A small-molecule ligand and the protein it binds are described below.
Small molecule (SMILES): COc1ccc(C[C@H](NC(=O)[C@H](C)NC(=O)CN2CCOCC2)C(=O)N[C@@H](Cc2ccccc2)[C@@H](O)[C@H](C)CO)cc1

Binding-site contacts:
Ligand atom C4 contacts residue CYS31 of chain 1.H at 3.7 Å (hydrophobic).
Ligand atom O21 contacts residue THR1 of chain 1.H at 2.4 Å (h-bond).
Ligand atom C12 contacts residue THR1 of chain 1.H at 2.5 Å.
Ligand atom N25 contacts residue ALA49 of chain 1.H at 3.7 Å.
Ligand atom N25 contacts residue THR21 of chain 1.H at 3.1 Å (h-bond).
Ligand atom C11 contacts residue ARG19 of chain 1.H at 3.0 Å.
Ligand atom C11 contacts residue LYS33 of chain 1.H at 3.6 Å.
Ligand atom O21 contacts residue GLY47 of chain 1.H at 3.1 Å (h-bond).
Ligand atom N22 contacts residue THR1 of chain 1.H at 3.6 Å.
Ligand atom C7 contacts residue GLY47 of chain 1.H at 3.3 Å.
Ligand atom C1 contacts residue GLY45 of chain 1.H at 3.5 Å.
Ligand atom C29 contacts residue ASN22 of chain 1.H at 3.5 Å.
Ligand atom C38 contacts residue ASP125 of chain 1.I at 3.4 Å.
Ligand atom C7 contacts residue THR1 of chain 1.H at 2.7 Å.
Ligand atom O37 contacts residue ASN22 of chain 1.H at 3.3 Å (h-bond).
Ligand atom C9 contacts residue THR1 of chain 1.H at 1.4 Å.
Ligand atom C26 contacts residue THR21 of chain 1.H at 3.6 Å.
Ligand atom C23 contacts residue GLY47 of chain 1.H at 3.5 Å.
Ligand atom C8 contacts residue GLY47 of chain 1.H at 3.6 Å.
Ligand atom O13 contacts residue GLY168 of chain 1.H at 3.1 Å (h-bond).
Ligand atom N28 contacts residue ASP125 of chain 1.I at 3.0 Å (salt-bridge).
Ligand atom C11 contacts residue THR1 of chain 1.H at 2.5 Å.
Ligand atom O49 contacts residue THR21 of chain 1.H at 2.9 Å (h-bond).
Ligand atom C10 contacts residue GLY168 of chain 1.H at 3.4 Å.
Ligand atom C8 contacts residue THR1 of chain 1.H at 2.4 Å.
Ligand atom C11 contacts residue GLY168 of chain 1.H at 3.0 Å.
Ligand atom C40 contacts residue THR21 of chain 1.H at 3.4 Å.
Ligand atom O39 contacts residue ALA49 of chain 1.H at 3.3 Å (h-bond).
Ligand atom O13 contacts residue SER129 of chain 1.H at 3.0 Å (h-bond).
Ligand atom O13 contacts residue THR1 of chain 1.H at 2.5 Å (h-bond).
Ligand atom C2 contacts residue THR52 of chain 1.H at 3.4 Å.
Ligand atom C26 contacts residue ALA49 of chain 1.H at 3.6 Å (hydrophobic).
Ligand atom C42 contacts residue GLY47 of chain 1.H at 3.5 Å.
Ligand atom N22 contacts residue GLY47 of chain 1.H at 2.8 Å (h-bond).
Ligand atom C1 contacts residue THR52 of chain 1.H at 3.4 Å.
Ligand atom C10 contacts residue THR1 of chain 1.H at 1.5 Å.
Ligand atom C24 contacts residue GLY47 of chain 1.H at 3.4 Å.
Ligand atom O49 contacts residue ALA20 of chain 1.H at 3.4 Å.
Ligand atom C6 contacts residue THR1 of chain 1.H at 3.7 Å.
Ligand atom C27 contacts residue THR21 of chain 1.H at 3.3 Å.

Sequence of chain 1.H:
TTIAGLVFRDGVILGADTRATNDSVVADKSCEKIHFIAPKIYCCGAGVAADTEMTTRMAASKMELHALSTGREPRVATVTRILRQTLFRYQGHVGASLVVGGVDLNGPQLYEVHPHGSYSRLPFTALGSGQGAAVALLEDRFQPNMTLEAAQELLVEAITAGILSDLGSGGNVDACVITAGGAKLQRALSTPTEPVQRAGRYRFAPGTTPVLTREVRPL

Sequence of chain 1.I:
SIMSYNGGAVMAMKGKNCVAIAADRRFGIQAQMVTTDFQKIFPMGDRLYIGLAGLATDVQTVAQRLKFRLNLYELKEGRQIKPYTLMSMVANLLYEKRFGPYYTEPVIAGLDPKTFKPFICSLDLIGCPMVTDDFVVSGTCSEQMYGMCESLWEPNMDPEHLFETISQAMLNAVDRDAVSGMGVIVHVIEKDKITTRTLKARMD